Sequence of chain 52.A:
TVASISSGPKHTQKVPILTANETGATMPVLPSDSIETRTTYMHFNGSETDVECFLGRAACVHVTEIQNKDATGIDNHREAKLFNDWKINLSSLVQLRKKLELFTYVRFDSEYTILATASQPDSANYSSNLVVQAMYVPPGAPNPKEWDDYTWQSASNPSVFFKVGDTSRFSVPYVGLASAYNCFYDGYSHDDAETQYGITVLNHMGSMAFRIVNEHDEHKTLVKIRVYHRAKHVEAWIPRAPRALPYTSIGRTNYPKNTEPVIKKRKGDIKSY

A small-molecule ligand and the protein it binds are described below.
Small molecule (SMILES): OCCOCOCc1cc(CCCCCOc2c(Cl)cc(C3=NCCO3)cc2Cl)on1

Sequence of chain 53.C:
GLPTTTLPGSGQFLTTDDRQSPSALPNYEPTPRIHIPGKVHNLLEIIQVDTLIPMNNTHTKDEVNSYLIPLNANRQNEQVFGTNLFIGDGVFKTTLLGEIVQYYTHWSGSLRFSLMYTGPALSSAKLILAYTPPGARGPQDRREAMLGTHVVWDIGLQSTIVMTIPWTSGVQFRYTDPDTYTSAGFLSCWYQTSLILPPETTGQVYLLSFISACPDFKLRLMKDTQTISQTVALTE

Sequence of chain 52.C:
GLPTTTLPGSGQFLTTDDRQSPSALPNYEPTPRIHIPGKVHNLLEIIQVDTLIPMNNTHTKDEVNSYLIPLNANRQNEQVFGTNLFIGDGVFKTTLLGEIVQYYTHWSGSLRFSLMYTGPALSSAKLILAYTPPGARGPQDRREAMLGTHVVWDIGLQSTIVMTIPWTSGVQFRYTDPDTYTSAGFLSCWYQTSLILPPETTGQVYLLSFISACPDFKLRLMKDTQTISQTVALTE

Binding-site contacts:
Ligand atom C4A contacts residue PRO174 of chain 52.A at 3.3 Å (hydrophobic).
Ligand atom C5B contacts residue TYR152 of chain 52.A at 3.8 Å (hydrophobic).
Ligand atom C3B contacts residue MET224 of chain 52.A at 3.4 Å (hydrophobic).
Ligand atom C5C contacts residue VAL188 of chain 52.A at 2.9 Å (hydrophobic).
Ligand atom CL2 contacts residue MET224 of chain 52.A at 2.9 Å.
Ligand atom N3A contacts residue PRO174 of chain 52.A at 3.6 Å (h-bond).
Ligand atom C6B contacts residue VAL188 of chain 52.A at 3.8 Å (hydrophobic).
Ligand atom CL2 contacts residue ILE104 of chain 52.A at 3.1 Å.
Ligand atom N2 contacts residue ASN219 of chain 52.A at 3.4 Å (h-bond).
Ligand atom C4B contacts residue PHE186 of chain 52.A at 3.4 Å (hydrophobic).
Ligand atom C3B contacts residue PHE186 of chain 52.A at 3.7 Å (hydrophobic).
Ligand atom C2A contacts residue PHE186 of chain 52.A at 3.3 Å (hydrophobic).
Ligand atom C6B contacts residue TYR152 of chain 52.A at 3.8 Å (hydrophobic).
Ligand atom O1A contacts residue PHE186 of chain 52.A at 2.9 Å.
Ligand atom C5A contacts residue PHE186 of chain 52.A at 3.5 Å (hydrophobic).
Ligand atom O1D contacts residue SER107 of chain 52.A at 3.2 Å.
Ligand atom C4C contacts residue TYR128 of chain 52.A at 3.5 Å (hydrophobic).
Ligand atom C5A contacts residue VAL176 of chain 52.A at 3.2 Å (hydrophobic).
Ligand atom C4A contacts residue VAL176 of chain 52.A at 3.7 Å (hydrophobic).
Ligand atom O1 contacts residue MET221 of chain 52.A at 3.1 Å (h-bond).
Ligand atom C2D contacts residue SER107 of chain 52.A at 3.8 Å.
Ligand atom C31 contacts residue LEU106 of chain 52.A at 3.8 Å (hydrophobic).
Ligand atom C5 contacts residue LEU106 of chain 52.A at 3.5 Å (hydrophobic).
Ligand atom C1B contacts residue TYR152 of chain 52.A at 3.8 Å (hydrophobic).
Ligand atom CL1 contacts residue LEU25 of chain 52.C at 3.5 Å.
Ligand atom C2B contacts residue MET224 of chain 52.A at 3.6 Å (hydrophobic).
Ligand atom O1A contacts residue ALA150 of chain 52.A at 3.8 Å.
Ligand atom C3C contacts residue ILE104 of chain 52.A at 3.6 Å (hydrophobic).
Ligand atom C31 contacts residue ASN219 of chain 52.A at 3.8 Å.
Ligand atom C1B contacts residue VAL188 of chain 52.A at 3.8 Å (hydrophobic).
Ligand atom C3D contacts residue LEU116 of chain 52.A at 3.6 Å (hydrophobic).
Ligand atom N3A contacts residue ALA24 of chain 52.C at 3.6 Å.
Ligand atom N2 contacts residue MET221 of chain 52.A at 3.5 Å (h-bond).
Ligand atom C1C contacts residue TYR128 of chain 52.A at 3.5 Å (hydrophobic).
Ligand atom C4 contacts residue LEU106 of chain 52.A at 2.5 Å (hydrophobic).
Ligand atom CL1 contacts residue VAL188 of chain 52.A at 3.5 Å.
Ligand atom C4A contacts residue SER175 of chain 52.A at 3.8 Å.
Ligand atom C5A contacts residue ALA150 of chain 52.A at 3.2 Å (hydrophobic).
Ligand atom O1B contacts residue TYR152 of chain 52.A at 3.8 Å.
Ligand atom C3 contacts residue LEU106 of chain 52.A at 3.4 Å (hydrophobic).